This small molecule binds to this protein.
Small molecule (SMILES): CC(=O)N[C@@H]1[C@@H](O)[C@H](O)[C@@H](CO)O[C@H]1O

Binding-site contacts:
Ligand atom C7 contacts residue ASN67 of chain 41.C at 3.7 Å.
Ligand atom C3 contacts residue ASN67 of chain 41.C at 3.8 Å.
Ligand atom C8 contacts residue PHE90 of chain 41.C at 3.7 Å (hydrophobic).
Ligand atom O4 contacts residue ASP66 of chain 41.I at 2.7 Å (salt-bridge).
Ligand atom C4 contacts residue ASP66 of chain 41.I at 4.0 Å.
Ligand atom C5 contacts residue ASN67 of chain 41.C at 3.7 Å.
Ligand atom O3 contacts residue GLN65 of chain 41.I at 3.6 Å.
Ligand atom C1 contacts residue ASN67 of chain 41.C at 1.4 Å.
Ligand atom O5 contacts residue ASN67 of chain 41.C at 2.4 Å (h-bond).
Ligand atom O6 contacts residue ASN67 of chain 41.C at 4.0 Å.
Ligand atom O4 contacts residue GLN65 of chain 41.I at 3.6 Å.
Ligand atom O6 contacts residue TYR60 of chain 41.I at 4.2 Å.
Ligand atom C3 contacts residue GLN65 of chain 41.I at 4.0 Å.
Ligand atom N2 contacts residue ASN67 of chain 41.C at 2.9 Å (h-bond).
Ligand atom C2 contacts residue ASN67 of chain 41.C at 2.4 Å.
Ligand atom C5 contacts residue GLN65 of chain 41.I at 3.7 Å.
Ligand atom C4 contacts residue ASN67 of chain 41.C at 4.2 Å.
Ligand atom C6 contacts residue GLN65 of chain 41.I at 3.5 Å.
Ligand atom C4 contacts residue GLN65 of chain 41.I at 3.3 Å.
Ligand atom O6 contacts residue GLN65 of chain 41.I at 2.5 Å (h-bond).
Ligand atom O5 contacts residue GLN65 of chain 41.I at 3.7 Å.
Ligand atom C2 contacts residue GLN65 of chain 41.I at 4.4 Å.
Ligand atom O7 contacts residue ASN67 of chain 41.C at 4.1 Å.
Ligand atom C7 contacts residue PHE90 of chain 41.C at 4.4 Å (hydrophobic).

Sequence of chain 41.I:
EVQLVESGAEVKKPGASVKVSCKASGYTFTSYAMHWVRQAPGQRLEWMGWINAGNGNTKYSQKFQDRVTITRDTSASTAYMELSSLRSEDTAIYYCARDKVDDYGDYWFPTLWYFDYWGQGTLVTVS

Sequence of chain 41.C:
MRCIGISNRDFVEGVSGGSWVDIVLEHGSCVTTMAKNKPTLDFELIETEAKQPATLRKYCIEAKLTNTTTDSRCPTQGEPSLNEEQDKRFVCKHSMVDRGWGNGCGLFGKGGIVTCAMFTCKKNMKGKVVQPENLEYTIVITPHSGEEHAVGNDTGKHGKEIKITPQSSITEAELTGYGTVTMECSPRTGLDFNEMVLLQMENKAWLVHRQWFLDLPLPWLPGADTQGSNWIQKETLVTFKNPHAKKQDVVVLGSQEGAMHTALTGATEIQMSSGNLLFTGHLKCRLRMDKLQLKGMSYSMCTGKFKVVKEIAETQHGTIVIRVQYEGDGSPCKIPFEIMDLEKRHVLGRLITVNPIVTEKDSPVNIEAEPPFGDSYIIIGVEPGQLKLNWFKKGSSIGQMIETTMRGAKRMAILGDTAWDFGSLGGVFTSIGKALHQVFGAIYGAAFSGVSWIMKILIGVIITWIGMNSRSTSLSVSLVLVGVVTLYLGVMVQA